The protein below binds the small molecule below.
Small molecule (SMILES): [H]/N=C(/N=C/CC[C@H](N)C(=O)O)NOC(C)(C)C

Sequence of chain 1.B:
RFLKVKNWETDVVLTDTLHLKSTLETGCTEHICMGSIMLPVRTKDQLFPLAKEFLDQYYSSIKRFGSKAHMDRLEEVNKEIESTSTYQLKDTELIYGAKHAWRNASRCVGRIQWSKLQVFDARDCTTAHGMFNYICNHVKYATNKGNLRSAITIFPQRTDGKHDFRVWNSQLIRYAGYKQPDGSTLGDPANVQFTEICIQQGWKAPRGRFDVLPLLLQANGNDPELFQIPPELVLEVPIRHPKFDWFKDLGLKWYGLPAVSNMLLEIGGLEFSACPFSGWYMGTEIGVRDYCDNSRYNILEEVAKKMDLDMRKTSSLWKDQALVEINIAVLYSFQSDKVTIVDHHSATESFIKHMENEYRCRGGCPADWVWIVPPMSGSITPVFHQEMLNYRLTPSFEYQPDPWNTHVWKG

Binding-site contacts:
Ligand atom NH1 contacts residue HEM1 of chain 1.H at 3.2 Å (h-bond).
Ligand atom N contacts residue GLU296 of chain 1.B at 2.7 Å (salt-bridge).
Ligand atom OA1 contacts residue ASP301 of chain 1.B at 3.6 Å.
Ligand atom OA1 contacts residue TYR266 of chain 1.B at 3.4 Å (h-bond).
Ligand atom N contacts residue HEM1 of chain 1.H at 3.2 Å (h-bond).
Ligand atom C3 contacts residue GLY290 of chain 1.B at 3.0 Å.
Ligand atom C1 contacts residue HEM1 of chain 1.H at 3.9 Å.
Ligand atom CA contacts residue GLN182 of chain 1.B at 3.6 Å.
Ligand atom C1 contacts residue GLY290 of chain 1.B at 3.7 Å.
Ligand atom OA1 contacts residue TYR292 of chain 1.B at 2.8 Å (h-bond).
Ligand atom CG contacts residue GLU296 of chain 1.B at 3.4 Å.
Ligand atom C3 contacts residue SER289 of chain 1.B at 3.2 Å.
Ligand atom C2 contacts residue PHE288 of chain 1.B at 3.4 Å (hydrophobic).
Ligand atom C contacts residue TYR292 of chain 1.B at 3.4 Å (hydrophobic).
Ligand atom CA contacts residue GLU296 of chain 1.B at 3.4 Å.
Ligand atom OA2 contacts residue TYR292 of chain 1.B at 3.4 Å.
Ligand atom OA2 contacts residue GLU296 of chain 1.B at 3.7 Å.
Ligand atom NH2 contacts residue GLU296 of chain 1.B at 2.5 Å (salt-bridge).
Ligand atom C2 contacts residue PRO269 of chain 1.B at 3.0 Å (hydrophobic).
Ligand atom OA2 contacts residue ASP301 of chain 1.B at 2.6 Å (salt-bridge).
Ligand atom C4 contacts residue HEM1 of chain 1.H at 3.0 Å.
Ligand atom CZ contacts residue TRP291 of chain 1.B at 3.7 Å (hydrophobic).
Ligand atom OH contacts residue GLY290 of chain 1.B at 3.4 Å (h-bond).
Ligand atom OH contacts residue PRO269 of chain 1.B at 3.7 Å.
Ligand atom CB contacts residue GLU296 of chain 1.B at 3.0 Å.
Ligand atom C contacts residue ASP301 of chain 1.B at 3.5 Å.
Ligand atom C4 contacts residue PHE288 of chain 1.B at 3.5 Å (hydrophobic).
Ligand atom NH2 contacts residue TRP291 of chain 1.B at 2.7 Å (h-bond).
Ligand atom C3 contacts residue HEM1 of chain 1.H at 3.1 Å.
Ligand atom CD contacts residue GLU296 of chain 1.B at 3.4 Å.
Ligand atom C2 contacts residue VAL271 of chain 1.B at 3.3 Å (hydrophobic).
Ligand atom NH2 contacts residue TYR292 of chain 1.B at 3.7 Å.
Ligand atom OA1 contacts residue GLN182 of chain 1.B at 2.8 Å (h-bond).
Ligand atom NE contacts residue GLU296 of chain 1.B at 2.7 Å (salt-bridge).
Ligand atom CZ contacts residue HEM1 of chain 1.H at 3.8 Å.
Ligand atom C contacts residue GLN182 of chain 1.B at 3.5 Å.
Ligand atom C3 contacts residue PHE288 of chain 1.B at 3.3 Å (hydrophobic).
Ligand atom NH2 contacts residue HEM1 of chain 1.H at 3.6 Å.
Ligand atom C1 contacts residue PRO269 of chain 1.B at 3.8 Å (hydrophobic).
Ligand atom CZ contacts residue GLU296 of chain 1.B at 3.4 Å.